Sequence of chain 1.B:
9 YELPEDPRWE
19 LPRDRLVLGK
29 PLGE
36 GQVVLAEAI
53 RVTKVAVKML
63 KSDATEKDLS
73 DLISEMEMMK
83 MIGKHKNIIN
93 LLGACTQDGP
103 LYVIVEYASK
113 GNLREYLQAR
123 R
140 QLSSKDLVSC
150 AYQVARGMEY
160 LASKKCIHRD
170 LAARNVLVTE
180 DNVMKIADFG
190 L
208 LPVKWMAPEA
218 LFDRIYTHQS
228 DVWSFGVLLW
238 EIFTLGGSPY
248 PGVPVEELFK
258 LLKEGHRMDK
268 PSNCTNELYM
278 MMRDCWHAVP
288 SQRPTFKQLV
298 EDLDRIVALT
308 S

A small-molecule ligand and the protein it binds are described below.
Small molecule (SMILES): COc1cc(OC)c(Cl)c(N2Cc3cnc(Nc4ccccc4)nc3N([C@H]3CCN(C(=O)/C=C/CN(C)C)C3)C2=O)c1Cl

Binding-site contacts:
Ligand atom CAT contacts residue GLY113 of chain 1.B at 3.8 Å.
Ligand atom CLX contacts residue LYS60 of chain 1.B at 3.8 Å.
Ligand atom N1 contacts residue TYR109 of chain 1.B at 3.8 Å.
Ligand atom NBN contacts residue GLU117 of chain 1.B at 2.7 Å (salt-bridge).
Ligand atom CBF contacts residue LEU30 of chain 1.B at 3.5 Å (hydrophobic).
Ligand atom N3 contacts residue LEU176 of chain 1.B at 3.8 Å.
Ligand atom OAZ contacts residue VAL107 of chain 1.B at 3.7 Å.
Ligand atom CAS contacts residue GLY113 of chain 1.B at 3.6 Å.
Ligand atom CBO contacts residue GLU117 of chain 1.B at 3.4 Å.
Ligand atom CAR contacts residue ALA110 of chain 1.B at 3.4 Å (hydrophobic).
Ligand atom CBP contacts residue GLU117 of chain 1.B at 3.0 Å.
Ligand atom CBB contacts residue GLU77 of chain 1.B at 3.5 Å.
Ligand atom C2 contacts residue ALA110 of chain 1.B at 3.7 Å (hydrophobic).
Ligand atom C6 contacts residue GLU108 of chain 1.B at 3.2 Å.
Ligand atom CAS contacts residue ALA110 of chain 1.B at 3.2 Å (hydrophobic).
Ligand atom OBQ contacts residue VAL38 of chain 1.B at 3.6 Å.
Ligand atom C4 contacts residue LEU176 of chain 1.B at 3.5 Å (hydrophobic).
Ligand atom CBB contacts residue VAL105 of chain 1.B at 3.6 Å (hydrophobic).
Ligand atom C6 contacts residue LEU176 of chain 1.B at 3.5 Å (hydrophobic).
Ligand atom NAQ contacts residue TYR109 of chain 1.B at 3.6 Å.
Ligand atom CBB contacts residue LYS60 of chain 1.B at 3.7 Å.
Ligand atom CBC contacts residue ASP187 of chain 1.B at 3.6 Å.
Ligand atom NAQ contacts residue ALA110 of chain 1.B at 2.7 Å (h-bond).
Ligand atom CBL contacts residue GLU117 of chain 1.B at 3.7 Å.
Ligand atom OBK contacts residue ASN114 of chain 1.B at 3.5 Å (h-bond).
Ligand atom CLX contacts residue VAL107 of chain 1.B at 3.6 Å.
Ligand atom CBC contacts residue GLU77 of chain 1.B at 3.6 Å.
Ligand atom CBL contacts residue ASN114 of chain 1.B at 3.7 Å.
Ligand atom C6 contacts residue ALA110 of chain 1.B at 3.6 Å (hydrophobic).
Ligand atom CLY contacts residue ASP187 of chain 1.B at 3.7 Å.
Ligand atom N1 contacts residue ALA110 of chain 1.B at 2.9 Å (h-bond).
Ligand atom OBA contacts residue ASP187 of chain 1.B at 3.1 Å (salt-bridge).
Ligand atom CBM contacts residue GLU117 of chain 1.B at 3.6 Å.
Ligand atom CLY contacts residue ALA186 of chain 1.B at 3.3 Å.
Ligand atom C5 contacts residue LEU176 of chain 1.B at 3.4 Å (hydrophobic).
Ligand atom CAB contacts residue VAL107 of chain 1.B at 3.6 Å (hydrophobic).
Ligand atom N1 contacts residue LEU176 of chain 1.B at 3.8 Å.
Ligand atom CAH contacts residue VAL107 of chain 1.B at 3.7 Å (hydrophobic).
Ligand atom CLX contacts residue VAL38 of chain 1.B at 3.6 Å.
Ligand atom OAZ contacts residue LYS60 of chain 1.B at 3.5 Å.